Sequence of chain 1.A:
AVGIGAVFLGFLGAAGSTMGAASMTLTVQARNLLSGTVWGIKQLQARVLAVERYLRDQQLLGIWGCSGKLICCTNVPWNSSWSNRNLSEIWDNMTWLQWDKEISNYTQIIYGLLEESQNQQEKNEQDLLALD

A small-molecule ligand and the protein it binds are described below.
Small molecule (SMILES): CC(=O)N[C@@H]1[C@@H](O)[C@H](O)[C@@H](CO)O[C@H]1O

Binding-site contacts:
Ligand atom C7 contacts residue GLU110 of chain 1.A at 3.6 Å.
Ligand atom C7 contacts residue ASN107 of chain 1.A at 4.0 Å.
Ligand atom C2 contacts residue ASN107 of chain 1.A at 2.5 Å.
Ligand atom C1 contacts residue GLU110 of chain 1.A at 4.5 Å.
Ligand atom C8 contacts residue GLU110 of chain 1.A at 3.3 Å.
Ligand atom O5 contacts residue ASN107 of chain 1.A at 2.4 Å (h-bond).
Ligand atom C5 contacts residue ASN107 of chain 1.A at 3.7 Å.
Ligand atom N2 contacts residue GLU110 of chain 1.A at 3.4 Å (salt-bridge).
Ligand atom C1 contacts residue ASN107 of chain 1.A at 1.4 Å.
Ligand atom C2 contacts residue GLU110 of chain 1.A at 4.4 Å.
Ligand atom C4 contacts residue ASN107 of chain 1.A at 4.2 Å.
Ligand atom N2 contacts residue ASN107 of chain 1.A at 2.9 Å (h-bond).
Ligand atom C3 contacts residue ASN107 of chain 1.A at 3.8 Å.